Sequence of chain 1.A:
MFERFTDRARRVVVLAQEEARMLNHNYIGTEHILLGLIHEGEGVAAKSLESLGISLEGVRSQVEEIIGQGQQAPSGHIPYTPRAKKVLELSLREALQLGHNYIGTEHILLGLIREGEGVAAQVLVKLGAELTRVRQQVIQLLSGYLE

Binding-site contacts:
Ligand atom CE3 contacts residue PHE2 of chain 1.A at 3.8 Å (hydrophobic).
Ligand atom OB contacts residue MET1 of chain 1.A at 3.1 Å (h-bond).
Ligand atom CD1 contacts residue HIS77 of chain 1.A at 3.5 Å.
Ligand atom O contacts residue TYR80 of chain 1.A at 2.9 Å (h-bond).
Ligand atom C1 contacts residue MET1 of chain 1.A at 3.5 Å (hydrophobic).
Ligand atom O contacts residue TYR80 of chain 1.A at 3.1 Å (h-bond).
Ligand atom CD2 contacts residue MET1 of chain 1.A at 3.7 Å (hydrophobic).
Ligand atom CB contacts residue MET1 of chain 1.A at 3.7 Å (hydrophobic).
Ligand atom CD1 contacts residue MET1 of chain 1.A at 3.2 Å (hydrophobic).
Ligand atom CH2 contacts residue LEU88 of chain 1.A at 3.6 Å (hydrophobic).
Ligand atom CA contacts residue TYR80 of chain 1.A at 3.7 Å (hydrophobic).
Ligand atom O contacts residue PRO79 of chain 1.A at 3.4 Å.
Ligand atom NE1 contacts residue MET1 of chain 1.A at 3.1 Å (h-bond).
Ligand atom N contacts residue TYR80 of chain 1.A at 3.5 Å (h-bond).
Ligand atom CG1 contacts residue GLU89 of chain 1.A at 3.4 Å.
Ligand atom O contacts residue LYS85 of chain 1.A at 2.8 Å (salt-bridge).
Ligand atom CE3 contacts residue MET1 of chain 1.A at 3.7 Å (hydrophobic).
Ligand atom OB contacts residue PHE2 of chain 1.A at 3.3 Å.
Ligand atom CZ2 contacts residue LEU92 of chain 1.A at 3.8 Å (hydrophobic).
Ligand atom C contacts residue TYR80 of chain 1.A at 3.3 Å (hydrophobic).
Ligand atom C contacts residue PHE2 of chain 1.A at 3.7 Å (hydrophobic).
Ligand atom CZ3 contacts residue MET1 of chain 1.A at 3.8 Å (hydrophobic).
Ligand atom CD1 contacts residue PRO79 of chain 1.A at 3.7 Å (hydrophobic).
Ligand atom CG contacts residue MET1 of chain 1.A at 3.6 Å (hydrophobic).
Ligand atom C5 contacts residue MET1 of chain 1.A at 1.9 Å (hydrophobic).
Ligand atom CG2 contacts residue TYR80 of chain 1.A at 3.6 Å (hydrophobic).
Ligand atom CG2 contacts residue ILE28 of chain 1.A at 3.7 Å (hydrophobic).
Ligand atom CE1 contacts residue PRO79 of chain 1.A at 3.7 Å (hydrophobic).
Ligand atom N contacts residue TYR80 of chain 1.A at 3.8 Å.
Ligand atom CG1 contacts residue LYS85 of chain 1.A at 3.4 Å.
Ligand atom C4 contacts residue MET1 of chain 1.A at 2.9 Å (hydrophobic).
Ligand atom CA contacts residue TYR80 of chain 1.A at 3.6 Å (hydrophobic).
Ligand atom CD2 contacts residue VAL13 of chain 1.A at 3.7 Å (hydrophobic).
Ligand atom O4 contacts residue LYS85 of chain 1.A at 3.1 Å (salt-bridge).
Ligand atom CB contacts residue GLN17 of chain 1.A at 3.6 Å.
Ligand atom CA contacts residue TYR80 of chain 1.A at 3.8 Å (hydrophobic).
Ligand atom N contacts residue TYR80 of chain 1.A at 3.4 Å.
Ligand atom C contacts residue TYR80 of chain 1.A at 3.3 Å (hydrophobic).
Ligand atom O4 contacts residue GLU89 of chain 1.A at 2.6 Å (salt-bridge).
Ligand atom CE2 contacts residue MET1 of chain 1.A at 3.4 Å (hydrophobic).

This small molecule binds to this protein.
Small molecule (SMILES): CO[C@H](c1ccccc1)[C@@H]1NC(=O)[C@H](C)NC(=O)[C@H](C[C@@H](C)CO)N(C)C(=O)[C@H]([C@H](O)c2cn(C(C)(C)[C@@H](C)O)c3ccccc23)NC(=O)[C@H]([C@H](C)C=C(C)C)NC(=O)[C@H](CC(C)C)N(C)C(=O)[C@H](C(C)C)NC1=O